The protein below binds the small molecule below.
Small molecule (SMILES): CC(=O)N[C@H]1[C@H](O[C@H]2[C@H](O)[C@@H](NC(C)=O)CO[C@@H]2CO)O[C@H](CO)[C@@H](O)[C@@H]1O

Sequence of chain 1.B:
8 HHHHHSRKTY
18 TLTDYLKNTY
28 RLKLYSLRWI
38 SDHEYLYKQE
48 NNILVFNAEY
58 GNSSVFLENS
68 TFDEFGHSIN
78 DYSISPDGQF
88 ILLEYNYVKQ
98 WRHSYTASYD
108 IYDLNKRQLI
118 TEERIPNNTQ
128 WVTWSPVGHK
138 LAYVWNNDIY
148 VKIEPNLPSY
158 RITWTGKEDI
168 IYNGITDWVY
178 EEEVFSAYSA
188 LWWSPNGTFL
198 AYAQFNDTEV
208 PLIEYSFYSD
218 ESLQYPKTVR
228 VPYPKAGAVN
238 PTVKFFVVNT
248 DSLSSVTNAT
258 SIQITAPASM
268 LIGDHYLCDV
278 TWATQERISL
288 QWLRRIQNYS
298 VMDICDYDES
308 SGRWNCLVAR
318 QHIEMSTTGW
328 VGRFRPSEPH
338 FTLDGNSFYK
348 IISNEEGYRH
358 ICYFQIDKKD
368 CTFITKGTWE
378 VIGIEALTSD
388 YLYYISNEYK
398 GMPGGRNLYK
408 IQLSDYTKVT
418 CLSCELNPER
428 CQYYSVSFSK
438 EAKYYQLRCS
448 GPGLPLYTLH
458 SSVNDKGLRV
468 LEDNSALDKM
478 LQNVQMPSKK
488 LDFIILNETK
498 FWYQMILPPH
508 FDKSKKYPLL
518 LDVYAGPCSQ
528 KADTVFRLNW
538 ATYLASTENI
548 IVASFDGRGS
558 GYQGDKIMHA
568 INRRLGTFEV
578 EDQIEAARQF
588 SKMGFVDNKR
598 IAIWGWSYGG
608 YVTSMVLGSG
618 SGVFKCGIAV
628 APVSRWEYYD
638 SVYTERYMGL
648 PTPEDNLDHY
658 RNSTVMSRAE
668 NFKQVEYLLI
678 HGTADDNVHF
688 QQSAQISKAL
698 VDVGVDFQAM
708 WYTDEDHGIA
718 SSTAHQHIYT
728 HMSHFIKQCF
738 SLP

Binding-site contacts:
Ligand atom C5 contacts residue ASN203 of chain 1.B at 3.9 Å.
Ligand atom N2 contacts residue ILE168 of chain 1.B at 3.8 Å.
Ligand atom C2 contacts residue ASN203 of chain 1.B at 3.2 Å.
Ligand atom C5 contacts residue THR205 of chain 1.B at 4.0 Å.
Ligand atom C8 contacts residue THR205 of chain 1.B at 4.4 Å.
Ligand atom O5 contacts residue THR205 of chain 1.B at 3.4 Å (h-bond).
Ligand atom C6 contacts residue ASN203 of chain 1.B at 4.5 Å.
Ligand atom O6 contacts residue ASN203 of chain 1.B at 4.3 Å.
Ligand atom O7 contacts residue ASN203 of chain 1.B at 3.4 Å (h-bond).
Ligand atom O7 contacts residue GLU206 of chain 1.B at 4.1 Å.
Ligand atom C7 contacts residue ILE168 of chain 1.B at 3.6 Å (hydrophobic).
Ligand atom C1 contacts residue THR205 of chain 1.B at 3.2 Å.
Ligand atom O5 contacts residue ASN203 of chain 1.B at 2.5 Å (h-bond).
Ligand atom C8 contacts residue THR162 of chain 1.B at 4.4 Å.
Ligand atom C1 contacts residue ILE168 of chain 1.B at 4.2 Å (hydrophobic).
Ligand atom C1 contacts residue ASN203 of chain 1.B at 2.6 Å.
Ligand atom O7 contacts residue GLN201 of chain 1.B at 3.8 Å.
Ligand atom C6 contacts residue GLU206 of chain 1.B at 4.1 Å.
Ligand atom O7 contacts residue LYS241 of chain 1.B at 4.3 Å.
Ligand atom C7 contacts residue ASN203 of chain 1.B at 4.0 Å.
Ligand atom O6 contacts residue GLU206 of chain 1.B at 3.2 Å (salt-bridge).
Ligand atom O6 contacts residue THR205 of chain 1.B at 3.9 Å.
Ligand atom C8 contacts residue ILE168 of chain 1.B at 3.8 Å (hydrophobic).
Ligand atom N2 contacts residue ASN203 of chain 1.B at 3.8 Å.
Ligand atom O7 contacts residue ILE168 of chain 1.B at 3.8 Å.